A small-molecule ligand and the protein it binds are described below.
Small molecule (SMILES): Nc1nc(=O)c2ncn([C@@H]3O[C@H](CO)[C@@H](O[P](=O)(O)OC[C@H]4O[C@@H](n5ccc(=O)[nH]c5=O)[C@H](O)[C@@H]4O[P](=O)(O)OC[C@H]4O[C@@H](n5ccc(=O)[nH]c5=O)[C@H](O)[C@@H]4O[P](=O)(O)OC[C@H]4O[C@@H](n5ccc(=O)[nH]c5=O)[C@H](O)[C@@H]4O[P](=O)(O)OC[C@H]4O[C@@H](n5ccc(=O)[nH]c5=O)[C@H](O)[C@@H]4O[P](=O)(O)OC[C@H]4O[C@@H](n5ccc(=O)[nH]c5=O)[C@H](O)[C@@H]4O)[C@H]3O)c2[nH]1

Sequence of chain 59.B:
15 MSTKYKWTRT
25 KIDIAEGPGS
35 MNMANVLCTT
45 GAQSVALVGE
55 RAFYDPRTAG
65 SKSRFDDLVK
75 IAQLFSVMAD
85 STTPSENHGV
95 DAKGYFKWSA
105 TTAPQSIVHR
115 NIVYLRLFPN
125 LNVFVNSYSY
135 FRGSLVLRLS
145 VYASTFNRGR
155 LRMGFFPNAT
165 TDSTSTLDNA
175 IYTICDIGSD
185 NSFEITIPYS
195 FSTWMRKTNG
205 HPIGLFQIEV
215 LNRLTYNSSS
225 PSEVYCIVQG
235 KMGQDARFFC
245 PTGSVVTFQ

Sequence of chain 56.B:
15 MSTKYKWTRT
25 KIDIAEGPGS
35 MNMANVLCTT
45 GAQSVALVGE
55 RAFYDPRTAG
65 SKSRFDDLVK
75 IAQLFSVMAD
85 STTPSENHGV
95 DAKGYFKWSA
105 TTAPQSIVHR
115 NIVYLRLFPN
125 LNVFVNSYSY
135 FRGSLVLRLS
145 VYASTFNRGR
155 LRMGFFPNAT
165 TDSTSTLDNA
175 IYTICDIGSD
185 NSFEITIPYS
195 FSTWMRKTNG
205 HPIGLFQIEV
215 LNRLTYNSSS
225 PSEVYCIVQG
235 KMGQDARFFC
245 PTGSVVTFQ

Sequence of chain 57.B:
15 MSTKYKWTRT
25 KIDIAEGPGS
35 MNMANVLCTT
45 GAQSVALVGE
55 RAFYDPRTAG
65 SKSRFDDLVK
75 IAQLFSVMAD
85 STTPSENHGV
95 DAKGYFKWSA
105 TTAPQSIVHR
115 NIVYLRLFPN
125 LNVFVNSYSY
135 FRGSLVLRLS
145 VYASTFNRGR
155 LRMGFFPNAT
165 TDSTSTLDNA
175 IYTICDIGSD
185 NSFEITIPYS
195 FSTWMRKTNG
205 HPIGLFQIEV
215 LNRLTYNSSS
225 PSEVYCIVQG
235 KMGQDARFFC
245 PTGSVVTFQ

Binding-site contacts:
Ligand atom N2 contacts residue THR17 of chain 57.B at 3.8 Å.
Ligand atom OP1 contacts residue LYS18 of chain 56.B at 3.3 Å (salt-bridge).
Ligand atom O4 contacts residue ASN205 of chain 59.A at 3.4 Å (h-bond).
Ligand atom C2 contacts residue ALA56 of chain 59.B at 3.7 Å (hydrophobic).
Ligand atom C5' contacts residue ARG202 of chain 59.A at 3.0 Å.
Ligand atom C6 contacts residue TYR58 of chain 59.B at 3.5 Å (hydrophobic).
Ligand atom C2' contacts residue ARG55 of chain 59.B at 3.6 Å.
Ligand atom O3' contacts residue TYR19 of chain 56.B at 3.0 Å (h-bond).
Ligand atom O2 contacts residue TYR58 of chain 59.B at 3.8 Å.
Ligand atom C6 contacts residue TRP21 of chain 57.B at 3.3 Å (hydrophobic).
Ligand atom O4' contacts residue TRP21 of chain 57.B at 3.6 Å.
Ligand atom O4' contacts residue CYS203 of chain 59.A at 3.5 Å (h-bond).
Ligand atom N1 contacts residue ALA56 of chain 59.B at 3.2 Å (h-bond).
Ligand atom O3' contacts residue ARG55 of chain 59.B at 3.6 Å.
Ligand atom C4 contacts residue TRP21 of chain 57.B at 3.7 Å (hydrophobic).
Ligand atom N3 contacts residue TRP21 of chain 57.B at 3.8 Å.
Ligand atom OP1 contacts residue TYR19 of chain 56.B at 3.1 Å (h-bond).
Ligand atom N1 contacts residue TRP21 of chain 57.B at 3.5 Å.
Ligand atom OP2 contacts residue THR17 of chain 57.B at 3.2 Å.
Ligand atom N3 contacts residue ASN205 of chain 59.A at 3.7 Å.
Ligand atom P contacts residue ARG202 of chain 59.A at 3.8 Å.
Ligand atom N2 contacts residue ARG55 of chain 59.B at 3.7 Å.
Ligand atom O4 contacts residue ARG68 of chain 59.B at 3.7 Å.
Ligand atom O2' contacts residue ARG55 of chain 59.B at 2.7 Å (salt-bridge).
Ligand atom OP2 contacts residue ARG202 of chain 59.A at 2.5 Å (salt-bridge).
Ligand atom N2 contacts residue ALA56 of chain 59.B at 3.3 Å (h-bond).
Ligand atom C1' contacts residue ARG55 of chain 59.B at 3.4 Å.
Ligand atom C1' contacts residue TRP21 of chain 57.B at 3.7 Å (hydrophobic).
Ligand atom C2 contacts residue TRP21 of chain 57.B at 3.8 Å (hydrophobic).
Ligand atom N1 contacts residue TYR58 of chain 59.B at 3.6 Å.
Ligand atom O2' contacts residue THR17 of chain 57.B at 3.3 Å (h-bond).
Ligand atom N3 contacts residue ARG55 of chain 59.B at 3.5 Å (salt-bridge).
Ligand atom C5 contacts residue TRP21 of chain 57.B at 3.4 Å (hydrophobic).
Ligand atom C4 contacts residue ARG68 of chain 59.B at 3.7 Å.
Ligand atom O4 contacts residue TRP21 of chain 57.B at 3.6 Å.
Ligand atom O6 contacts residue TYR58 of chain 59.B at 3.0 Å (h-bond).
Ligand atom O2 contacts residue ARG55 of chain 59.B at 3.2 Å (salt-bridge).
Ligand atom OP2 contacts residue MET15 of chain 57.B at 3.5 Å.
Ligand atom O2' contacts residue TYR19 of chain 56.B at 3.4 Å.
Ligand atom P contacts residue TYR19 of chain 56.B at 3.7 Å.

Sequence of chain 59.A:
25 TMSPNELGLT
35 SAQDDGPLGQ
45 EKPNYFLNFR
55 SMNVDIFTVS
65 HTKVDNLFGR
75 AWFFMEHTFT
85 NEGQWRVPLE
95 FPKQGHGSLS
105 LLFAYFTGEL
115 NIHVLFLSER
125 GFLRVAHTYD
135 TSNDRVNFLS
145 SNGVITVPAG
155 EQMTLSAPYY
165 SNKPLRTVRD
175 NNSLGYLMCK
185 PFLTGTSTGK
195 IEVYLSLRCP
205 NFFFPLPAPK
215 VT